This protein binds this small molecule.
Small molecule (SMILES): CC(C)(CO[P](=O)(O)O[P](=O)(O)OC[C@H]1O[C@@H](n2cnc3c(N)ncnc32)[C@H](O)[C@@H]1OP(=O)(O)O)[C@@H](O)C(=O)NCCC(=O)NCCNC(=O)Cc1cc(O)cc(O)c1

Sequence of chain 1.A:
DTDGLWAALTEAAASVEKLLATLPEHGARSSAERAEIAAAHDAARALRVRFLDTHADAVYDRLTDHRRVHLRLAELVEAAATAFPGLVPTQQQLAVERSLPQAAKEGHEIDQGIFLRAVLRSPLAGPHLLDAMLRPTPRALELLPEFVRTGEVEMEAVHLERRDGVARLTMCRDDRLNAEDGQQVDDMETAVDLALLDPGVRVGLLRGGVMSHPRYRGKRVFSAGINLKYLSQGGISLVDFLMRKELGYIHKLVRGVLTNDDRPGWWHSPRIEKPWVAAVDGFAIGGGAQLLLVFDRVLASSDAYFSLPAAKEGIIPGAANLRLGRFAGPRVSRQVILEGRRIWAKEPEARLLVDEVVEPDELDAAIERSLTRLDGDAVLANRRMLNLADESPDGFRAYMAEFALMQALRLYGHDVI

Binding-site contacts:
Ligand atom CAB contacts residue ILE226 of chain 1.A at 3.2 Å (hydrophobic).
Ligand atom CAJ contacts residue GLU180 of chain 1.A at 3.0 Å.
Ligand atom C2A contacts residue ASN227 of chain 1.A at 3.1 Å.
Ligand atom N4P contacts residue ALA224 of chain 1.A at 3.2 Å (h-bond).
Ligand atom O4A contacts residue TYR216 of chain 1.A at 2.6 Å (h-bond).
Ligand atom N1A contacts residue ASN227 of chain 1.A at 3.1 Å.
Ligand atom N1A contacts residue LEU228 of chain 1.A at 3.2 Å (h-bond).
Ligand atom OAD contacts residue GLY286 of chain 1.A at 3.5 Å.
Ligand atom C5' contacts residue LEU177 of chain 1.A at 3.5 Å (hydrophobic).
Ligand atom CAE contacts residue GLU180 of chain 1.A at 2.8 Å.
Ligand atom N6A contacts residue ILE226 of chain 1.A at 2.9 Å (h-bond).
Ligand atom NAA contacts residue ILE226 of chain 1.A at 3.5 Å.
Ligand atom O4' contacts residue LEU177 of chain 1.A at 3.4 Å.
Ligand atom C6P contacts residue ALA224 of chain 1.A at 3.1 Å (hydrophobic).
Ligand atom CAE contacts residue ILE226 of chain 1.A at 3.5 Å (hydrophobic).
Ligand atom N9A contacts residue ARG176 of chain 1.A at 3.4 Å (salt-bridge).
Ligand atom CAI contacts residue LYS245 of chain 1.A at 3.1 Å.
Ligand atom OAK contacts residue GLY318 of chain 1.A at 3.2 Å (h-bond).
Ligand atom O8A contacts residue HIS213 of chain 1.A at 3.1 Å (h-bond).
Ligand atom CAJ contacts residue LYS245 of chain 1.A at 3.4 Å.
Ligand atom C2P contacts residue GLY286 of chain 1.A at 3.5 Å.
Ligand atom C3' contacts residue HIS213 of chain 1.A at 3.5 Å.
Ligand atom OAD contacts residue GLU180 of chain 1.A at 3.0 Å (salt-bridge).
Ligand atom OAD contacts residue GLY287 of chain 1.A at 2.7 Å (h-bond).
Ligand atom C4' contacts residue HIS213 of chain 1.A at 3.2 Å.
Ligand atom P2A contacts residue TYR216 of chain 1.A at 3.5 Å.
Ligand atom OAD contacts residue GLY225 of chain 1.A at 3.6 Å.
Ligand atom C12 contacts residue TYR216 of chain 1.A at 3.3 Å (hydrophobic).
Ligand atom O3' contacts residue HIS213 of chain 1.A at 3.0 Å.
Ligand atom C2P contacts residue ILE226 of chain 1.A at 3.3 Å (hydrophobic).
Ligand atom O6A contacts residue TYR216 of chain 1.A at 3.5 Å (h-bond).
Ligand atom OAK contacts residue LEU242 of chain 1.A at 3.5 Å.
Ligand atom C4A contacts residue ARG176 of chain 1.A at 3.5 Å.
Ligand atom OAL contacts residue LYS245 of chain 1.A at 2.9 Å.
Ligand atom NAA contacts residue OXY1 of chain 1.E at 3.2 Å (h-bond).
Ligand atom O5P contacts residue PRO309 of chain 1.A at 3.2 Å.
Ligand atom N4P contacts residue ILE226 of chain 1.A at 3.5 Å (h-bond).
Ligand atom OAD contacts residue ILE226 of chain 1.A at 2.6 Å (h-bond).
Ligand atom C5' contacts residue HIS213 of chain 1.A at 3.6 Å.
Ligand atom OAL contacts residue GLU180 of chain 1.A at 2.5 Å (salt-bridge).